Binding-site contacts:
Ligand atom C12 contacts residue ASP99 of chain 1.B at 3.6 Å.
Ligand atom C6 contacts residue PRO99 of chain 1.A at 3.2 Å (hydrophobic).
Ligand atom C15 contacts residue SER35 of chain 1.B at 3.9 Å.
Ligand atom C6 contacts residue TRP47 of chain 1.B at 4.2 Å (hydrophobic).
Ligand atom C2 contacts residue TYR59 of chain 1.B at 3.7 Å (hydrophobic).
Ligand atom C11 contacts residue TYR105 of chain 1.B at 3.8 Å (hydrophobic).
Ligand atom O17 contacts residue TYR107 of chain 1.B at 3.7 Å.
Ligand atom C16 contacts residue SER35 of chain 1.B at 4.1 Å.
Ligand atom C9 contacts residue TYR107 of chain 1.B at 4.1 Å (hydrophobic).
Ligand atom C12 contacts residue TYR107 of chain 1.B at 4.0 Å (hydrophobic).
Ligand atom C2 contacts residue TYR105 of chain 1.B at 3.9 Å (hydrophobic).
Ligand atom C5 contacts residue TYR59 of chain 1.B at 3.9 Å (hydrophobic).
Ligand atom O17 contacts residue MET109 of chain 1.B at 3.8 Å.
Ligand atom C8 contacts residue ALA50 of chain 1.B at 3.9 Å (hydrophobic).
Ligand atom O17 contacts residue ASP99 of chain 1.B at 2.9 Å (salt-bridge).
Ligand atom C15 contacts residue TYR100 of chain 1.A at 3.7 Å (hydrophobic).
Ligand atom C16 contacts residue MET109 of chain 1.B at 4.0 Å (hydrophobic).
Ligand atom C5 contacts residue PRO99 of chain 1.A at 3.9 Å (hydrophobic).
Ligand atom C16 contacts residue TYR100 of chain 1.A at 3.7 Å (hydrophobic).
Ligand atom C18 contacts residue ALA33 of chain 1.B at 4.1 Å (hydrophobic).
Ligand atom C12 contacts residue TYR105 of chain 1.B at 4.0 Å (hydrophobic).
Ligand atom O17 contacts residue GLY108 of chain 1.B at 3.3 Å (h-bond).
Ligand atom C18 contacts residue ASP99 of chain 1.B at 4.0 Å.
Ligand atom C7 contacts residue TYR100 of chain 1.A at 4.0 Å (hydrophobic).
Ligand atom C1 contacts residue TYR107 of chain 1.B at 4.1 Å (hydrophobic).
Ligand atom C6 contacts residue TYR59 of chain 1.B at 4.0 Å (hydrophobic).
Ligand atom O3 contacts residue TYR59 of chain 1.B at 3.4 Å.
Ligand atom C4 contacts residue TYR59 of chain 1.B at 3.5 Å (hydrophobic).
Ligand atom C7 contacts residue ALA50 of chain 1.B at 4.1 Å (hydrophobic).
Ligand atom C7 contacts residue TRP47 of chain 1.B at 3.9 Å (hydrophobic).
Ligand atom C17 contacts residue TYR100 of chain 1.A at 4.1 Å (hydrophobic).
Ligand atom C1 contacts residue TYR105 of chain 1.B at 3.4 Å (hydrophobic).
Ligand atom C19 contacts residue TYR59 of chain 1.B at 3.2 Å (hydrophobic).
Ligand atom C7 contacts residue PRO99 of chain 1.A at 3.6 Å (hydrophobic).
Ligand atom C15 contacts residue TRP47 of chain 1.B at 3.5 Å (hydrophobic).
Ligand atom C17 contacts residue TYR107 of chain 1.B at 3.9 Å (hydrophobic).
Ligand atom C4 contacts residue PRO99 of chain 1.A at 3.8 Å (hydrophobic).
Ligand atom C3 contacts residue TYR59 of chain 1.B at 3.4 Å (hydrophobic).
Ligand atom C13 contacts residue ASP99 of chain 1.B at 4.0 Å.
Ligand atom C17 contacts residue ASP99 of chain 1.B at 3.8 Å.

Sequence of chain 1.A:
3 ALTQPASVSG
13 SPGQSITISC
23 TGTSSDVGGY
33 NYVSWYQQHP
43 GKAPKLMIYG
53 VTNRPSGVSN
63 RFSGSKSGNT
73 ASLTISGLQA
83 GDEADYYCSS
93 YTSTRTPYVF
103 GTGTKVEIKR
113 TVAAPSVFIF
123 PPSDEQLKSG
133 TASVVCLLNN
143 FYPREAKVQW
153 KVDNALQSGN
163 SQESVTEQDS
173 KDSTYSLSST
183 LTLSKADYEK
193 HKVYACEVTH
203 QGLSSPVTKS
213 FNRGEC

This small molecule binds to this protein.
Small molecule (SMILES): C[C@]12CC[C@H]3[C@@H](CCC4=CC(=O)CC[C@@]43C)[C@@H]1CC[C@@H]2O

Sequence of chain 1.B:
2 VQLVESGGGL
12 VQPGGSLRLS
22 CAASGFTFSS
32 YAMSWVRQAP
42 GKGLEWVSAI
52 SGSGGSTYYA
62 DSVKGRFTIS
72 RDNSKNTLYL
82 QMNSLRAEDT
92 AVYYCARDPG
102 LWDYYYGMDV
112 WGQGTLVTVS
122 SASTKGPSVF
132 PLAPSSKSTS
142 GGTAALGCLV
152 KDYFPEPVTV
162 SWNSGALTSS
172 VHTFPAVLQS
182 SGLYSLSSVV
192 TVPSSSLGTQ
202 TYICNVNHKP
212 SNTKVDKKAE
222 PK